Sequence of chain 1.F:
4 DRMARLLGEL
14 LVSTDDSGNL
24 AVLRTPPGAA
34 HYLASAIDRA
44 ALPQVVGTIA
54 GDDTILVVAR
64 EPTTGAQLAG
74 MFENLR

Sequence of chain 1.D:
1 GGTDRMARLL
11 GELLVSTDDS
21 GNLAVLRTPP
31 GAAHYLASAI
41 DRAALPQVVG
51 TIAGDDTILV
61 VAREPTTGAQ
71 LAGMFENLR

Binding-site contacts:
Ligand atom O contacts residue ASP55 of chain 1.F at 2.8 Å (salt-bridge).
Ligand atom NH2 contacts residue ASP55 of chain 1.F at 3.5 Å (salt-bridge).
Ligand atom NE contacts residue SER38 of chain 1.D at 4.0 Å.
Ligand atom CB contacts residue ASP41 of chain 1.D at 3.4 Å.
Ligand atom C contacts residue GLY54 of chain 1.F at 3.9 Å.
Ligand atom CD contacts residue HIS34 of chain 1.D at 3.6 Å.
Ligand atom CA contacts residue ALA53 of chain 1.D at 3.8 Å (hydrophobic).
Ligand atom N contacts residue ASP56 of chain 1.F at 3.0 Å (salt-bridge).
Ligand atom O contacts residue GLY54 of chain 1.F at 3.8 Å.
Ligand atom C contacts residue HIS34 of chain 1.D at 4.0 Å.
Ligand atom C contacts residue ALA53 of chain 1.D at 3.7 Å (hydrophobic).
Ligand atom CG contacts residue ASP41 of chain 1.D at 3.7 Å.
Ligand atom CA contacts residue THR51 of chain 1.D at 3.2 Å.
Ligand atom CG contacts residue ASP56 of chain 1.F at 4.0 Å.
Ligand atom CA contacts residue ILE52 of chain 1.D at 3.9 Å (hydrophobic).
Ligand atom O contacts residue ASP56 of chain 1.F at 3.0 Å (salt-bridge).
Ligand atom N contacts residue THR57 of chain 1.F at 3.2 Å (h-bond).
Ligand atom CG contacts residue HIS34 of chain 1.D at 3.7 Å.
Ligand atom CA contacts residue ASP56 of chain 1.F at 4.0 Å.
Ligand atom OXT contacts residue HIS34 of chain 1.D at 3.3 Å.
Ligand atom CA contacts residue ASP41 of chain 1.D at 3.6 Å.
Ligand atom N contacts residue ASP41 of chain 1.D at 2.8 Å (salt-bridge).
Ligand atom C contacts residue ASP56 of chain 1.F at 4.1 Å.
Ligand atom OXT contacts residue ILE52 of chain 1.D at 3.5 Å.
Ligand atom CZ contacts residue HIS34 of chain 1.D at 4.1 Å.
Ligand atom CB contacts residue ALA37 of chain 1.D at 3.6 Å (hydrophobic).
Ligand atom CB contacts residue HIS34 of chain 1.D at 3.8 Å.
Ligand atom C contacts residue THR51 of chain 1.D at 3.7 Å.
Ligand atom N contacts residue THR51 of chain 1.D at 2.8 Å (h-bond).
Ligand atom OXT contacts residue GLY54 of chain 1.F at 3.2 Å.
Ligand atom OXT contacts residue ASP55 of chain 1.F at 3.4 Å (salt-bridge).
Ligand atom C contacts residue ILE52 of chain 1.D at 3.8 Å (hydrophobic).
Ligand atom OXT contacts residue ALA53 of chain 1.D at 2.8 Å (h-bond).
Ligand atom NH1 contacts residue HIS34 of chain 1.D at 3.0 Å (h-bond).
Ligand atom NH1 contacts residue ASP55 of chain 1.F at 3.6 Å.
Ligand atom C contacts residue ASP55 of chain 1.F at 3.4 Å.
Ligand atom O contacts residue THR57 of chain 1.F at 3.2 Å (h-bond).
Ligand atom CZ contacts residue ASP55 of chain 1.F at 3.8 Å.
Ligand atom CB contacts residue THR51 of chain 1.D at 4.0 Å.
Ligand atom CD contacts residue SER38 of chain 1.D at 3.8 Å.

The small molecule below binds the protein below.
Small molecule (SMILES): NC(=[NH2+])NCCC[C@H](N)C(=O)O